Binding-site contacts:
Ligand atom C04 contacts residue LEU76 of chain 1.C at 4.0 Å (hydrophobic).
Ligand atom O18 contacts residue MG1 of chain 1.I at 2.6 Å.
Ligand atom O22 contacts residue ARG74 of chain 1.C at 2.3 Å (salt-bridge).
Ligand atom C13 contacts residue GLN153 of chain 1.C at 3.5 Å.
Ligand atom O17 contacts residue ASP187 of chain 1.C at 4.3 Å.
Ligand atom C02 contacts residue ARG74 of chain 1.C at 4.4 Å.
Ligand atom O23 contacts residue GLN153 of chain 1.C at 2.8 Å (h-bond).
Ligand atom C12 contacts residue TYR117 of chain 1.C at 4.3 Å (hydrophobic).
Ligand atom N03 contacts residue LEU76 of chain 1.C at 4.3 Å.
Ligand atom O21 contacts residue ARG74 of chain 1.C at 3.4 Å (salt-bridge).
Ligand atom C19 contacts residue GLN153 of chain 1.C at 3.4 Å.
Ligand atom P20 contacts residue ARG74 of chain 1.C at 3.1 Å.
Ligand atom C13 contacts residue TYR117 of chain 1.C at 3.8 Å (hydrophobic).
Ligand atom N01 contacts residue ARG74 of chain 1.C at 4.4 Å.
Ligand atom C07 contacts residue ARG74 of chain 1.C at 4.4 Å.
Ligand atom C11 contacts residue TYR117 of chain 1.C at 4.1 Å (hydrophobic).
Ligand atom C16 contacts residue MG1 of chain 1.I at 2.6 Å.
Ligand atom P20 contacts residue GLN153 of chain 1.C at 3.6 Å.
Ligand atom O21 contacts residue GLN153 of chain 1.C at 4.0 Å.
Ligand atom O23 contacts residue ARG74 of chain 1.C at 3.1 Å (salt-bridge).
Ligand atom C15 contacts residue GLN153 of chain 1.C at 3.7 Å.
Ligand atom N14 contacts residue GLN153 of chain 1.C at 3.4 Å (h-bond).
Ligand atom C15 contacts residue MG1 of chain 1.I at 3.9 Å.
Ligand atom N08 contacts residue ARG74 of chain 1.C at 4.4 Å.
Ligand atom O17 contacts residue MG1 of chain 1.I at 2.3 Å.
Ligand atom N14 contacts residue MG1 of chain 1.I at 4.1 Å.
Ligand atom O21 contacts residue LYS67 of chain 1.C at 3.2 Å.

Sequence of chain 1.C:
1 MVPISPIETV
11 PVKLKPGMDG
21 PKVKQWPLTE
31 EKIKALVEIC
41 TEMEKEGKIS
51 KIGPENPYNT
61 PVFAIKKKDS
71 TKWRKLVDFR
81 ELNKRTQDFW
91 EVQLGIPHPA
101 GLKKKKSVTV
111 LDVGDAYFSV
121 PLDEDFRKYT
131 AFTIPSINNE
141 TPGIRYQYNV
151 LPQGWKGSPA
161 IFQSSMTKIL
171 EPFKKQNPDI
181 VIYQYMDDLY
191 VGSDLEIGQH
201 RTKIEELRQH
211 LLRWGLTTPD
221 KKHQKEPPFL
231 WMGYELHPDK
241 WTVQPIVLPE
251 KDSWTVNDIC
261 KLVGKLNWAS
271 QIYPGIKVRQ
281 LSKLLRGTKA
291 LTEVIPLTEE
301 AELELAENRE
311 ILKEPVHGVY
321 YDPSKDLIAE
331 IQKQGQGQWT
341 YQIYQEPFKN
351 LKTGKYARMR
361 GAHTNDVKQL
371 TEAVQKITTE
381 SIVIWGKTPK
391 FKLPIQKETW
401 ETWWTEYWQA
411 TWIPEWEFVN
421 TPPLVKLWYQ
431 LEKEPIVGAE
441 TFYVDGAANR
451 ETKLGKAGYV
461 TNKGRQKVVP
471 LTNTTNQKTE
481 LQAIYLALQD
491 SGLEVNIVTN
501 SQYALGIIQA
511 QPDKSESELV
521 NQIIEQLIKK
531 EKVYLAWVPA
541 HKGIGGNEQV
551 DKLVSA

This small molecule binds to this protein.
Small molecule (SMILES): Nc1ncnc2c1ncn2CCCN[C@H](CP(=O)(O)O)C(=O)O